Sequence of chain 1.C:
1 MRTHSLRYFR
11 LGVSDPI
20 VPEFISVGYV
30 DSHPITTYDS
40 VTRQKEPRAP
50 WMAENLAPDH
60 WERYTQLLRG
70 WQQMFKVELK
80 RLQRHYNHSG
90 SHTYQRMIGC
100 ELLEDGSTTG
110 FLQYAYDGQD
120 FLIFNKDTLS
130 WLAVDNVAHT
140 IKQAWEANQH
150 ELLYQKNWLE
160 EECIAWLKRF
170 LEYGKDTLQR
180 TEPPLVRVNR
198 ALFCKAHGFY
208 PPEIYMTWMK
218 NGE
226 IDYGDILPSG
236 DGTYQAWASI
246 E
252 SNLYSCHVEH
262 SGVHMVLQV

Sequence of chain 1.D:
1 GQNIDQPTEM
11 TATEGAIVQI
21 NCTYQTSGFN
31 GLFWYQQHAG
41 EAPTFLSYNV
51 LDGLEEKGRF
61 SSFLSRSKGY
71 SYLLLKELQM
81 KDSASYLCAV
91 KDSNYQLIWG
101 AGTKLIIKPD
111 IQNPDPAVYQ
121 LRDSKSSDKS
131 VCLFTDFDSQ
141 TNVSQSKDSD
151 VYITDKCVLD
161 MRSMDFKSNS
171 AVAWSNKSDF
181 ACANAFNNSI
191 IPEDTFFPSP

Binding-site contacts:
Ligand atom N1 contacts residue TRP157 of chain 1.C at 3.6 Å.
Ligand atom N8 contacts residue TRP70 of chain 1.C at 4.2 Å.
Ligand atom C6 contacts residue LEU67 of chain 1.C at 4.0 Å (hydrophobic).
Ligand atom C7 contacts residue LYS44 of chain 1.C at 2.8 Å.
Ligand atom N5 contacts residue TRP70 of chain 1.C at 3.7 Å.
Ligand atom N5 contacts residue LYS44 of chain 1.C at 3.6 Å.
Ligand atom N2 contacts residue ILE97 of chain 1.C at 3.9 Å.
Ligand atom C9 contacts residue LYS44 of chain 1.C at 1.3 Å.
Ligand atom C4A contacts residue TYR8 of chain 1.C at 3.6 Å (hydrophobic).
Ligand atom N1 contacts residue TRP70 of chain 1.C at 4.0 Å.
Ligand atom C2 contacts residue ILE97 of chain 1.C at 4.2 Å (hydrophobic).
Ligand atom N8 contacts residue LYS44 of chain 1.C at 4.2 Å.
Ligand atom C8A contacts residue TRP70 of chain 1.C at 3.7 Å (hydrophobic).
Ligand atom C4A contacts residue TRP70 of chain 1.C at 3.4 Å (hydrophobic).
Ligand atom C9 contacts residue TYR8 of chain 1.C at 3.6 Å (hydrophobic).
Ligand atom C6 contacts residue TRP70 of chain 1.C at 4.1 Å (hydrophobic).
Ligand atom C6 contacts residue TYR63 of chain 1.C at 4.1 Å (hydrophobic).
Ligand atom O4 contacts residue TRP70 of chain 1.C at 4.1 Å.
Ligand atom C7 contacts residue TYR63 of chain 1.C at 3.5 Å (hydrophobic).
Ligand atom C6 contacts residue TYR8 of chain 1.C at 3.4 Å (hydrophobic).
Ligand atom N3 contacts residue ILE97 of chain 1.C at 3.6 Å.
Ligand atom C8A contacts residue TYR8 of chain 1.C at 3.7 Å (hydrophobic).
Ligand atom N8 contacts residue TYR8 of chain 1.C at 3.6 Å.
Ligand atom C6 contacts residue LYS44 of chain 1.C at 2.4 Å.
Ligand atom C4 contacts residue TYR8 of chain 1.C at 3.7 Å (hydrophobic).
Ligand atom C4 contacts residue ARG10 of chain 1.C at 3.9 Å.
Ligand atom O4 contacts residue ARG10 of chain 1.C at 3.5 Å (salt-bridge).
Ligand atom N1 contacts residue TYR8 of chain 1.C at 4.1 Å.
Ligand atom N3 contacts residue ARG10 of chain 1.C at 3.9 Å.
Ligand atom C9 contacts residue LEU67 of chain 1.C at 3.6 Å (hydrophobic).
Ligand atom N3 contacts residue ARG95 of chain 1.C at 3.5 Å (salt-bridge).
Ligand atom N2 contacts residue TRP157 of chain 1.C at 3.6 Å.
Ligand atom O4 contacts residue ARG95 of chain 1.C at 4.1 Å.
Ligand atom N2 contacts residue TYR95 of chain 1.D at 4.2 Å.
Ligand atom C7 contacts residue TYR8 of chain 1.C at 3.5 Å (hydrophobic).
Ligand atom C2 contacts residue TRP157 of chain 1.C at 3.9 Å (hydrophobic).
Ligand atom N8 contacts residue TYR63 of chain 1.C at 3.5 Å.
Ligand atom C4 contacts residue TRP70 of chain 1.C at 3.7 Å (hydrophobic).
Ligand atom N5 contacts residue TYR8 of chain 1.C at 3.5 Å.
Ligand atom O4 contacts residue TYR8 of chain 1.C at 3.5 Å.

A protein and the small-molecule ligand that binds it are described below.
Small molecule (SMILES): Nc1nc2ncc(C=O)nc2c(=O)[nH]1